This protein binds this small molecule.
Small molecule (SMILES): CCC1=C(C)C2=c3c(C)c(CC)c4n3[Fe]35n6c(c(C)c(CCC(=O)O)c6C6=[N+]3C(=CC=4)C(C)=C6CCC(=O)O)C=CC1=[N+]25

Binding-site contacts:
Ligand atom C4C contacts residue IMD1 of chain 1.D at 3.6 Å.
Ligand atom ND contacts residue HIS93 of chain 1.A at 3.3 Å (h-bond).
Ligand atom NC contacts residue HIS93 of chain 1.A at 3.3 Å.
Ligand atom C2B contacts residue VAL68 of chain 1.A at 3.7 Å (hydrophobic).
Ligand atom CBB contacts residue ILE75 of chain 1.A at 3.6 Å (hydrophobic).
Ligand atom CMD contacts residue LYS42 of chain 1.A at 3.4 Å.
Ligand atom CMD contacts residue HIS97 of chain 1.A at 3.6 Å.
Ligand atom O1D contacts residue ARG45 of chain 1.A at 3.6 Å (salt-bridge).
Ligand atom CAC contacts residue ILE99 of chain 1.A at 3.6 Å (hydrophobic).
Ligand atom O2A contacts residue LYS96 of chain 1.A at 3.0 Å (salt-bridge).
Ligand atom C3B contacts residue VAL68 of chain 1.A at 3.6 Å (hydrophobic).
Ligand atom FE contacts residue HIS93 of chain 1.A at 2.3 Å.
Ligand atom CAD contacts residue HIS97 of chain 1.A at 3.1 Å.
Ligand atom CGA contacts residue LYS96 of chain 1.A at 3.7 Å.
Ligand atom NB contacts residue HIS93 of chain 1.A at 2.9 Å (h-bond).
Ligand atom C1A contacts residue IMD1 of chain 1.D at 3.6 Å.
Ligand atom O1A contacts residue LYS96 of chain 1.A at 3.7 Å.
Ligand atom C4D contacts residue IMD1 of chain 1.D at 3.6 Å.
Ligand atom CMC contacts residue ILE107 of chain 1.A at 3.5 Å (hydrophobic).
Ligand atom CHD contacts residue PHE43 of chain 1.A at 3.7 Å (hydrophobic).
Ligand atom C3D contacts residue HIS97 of chain 1.A at 3.3 Å.
Ligand atom C2D contacts residue HIS97 of chain 1.A at 3.6 Å.
Ligand atom C1B contacts residue HIS93 of chain 1.A at 3.5 Å.
Ligand atom CBB contacts residue LEU89 of chain 1.A at 3.3 Å (hydrophobic).
Ligand atom CBD contacts residue ARG45 of chain 1.A at 3.5 Å.
Ligand atom ND contacts residue IMD1 of chain 1.D at 3.1 Å (h-bond).
Ligand atom C4B contacts residue VAL68 of chain 1.A at 3.6 Å (hydrophobic).
Ligand atom NA contacts residue IMD1 of chain 1.D at 2.9 Å (h-bond).
Ligand atom CBB contacts residue PHE138 of chain 1.A at 3.4 Å (hydrophobic).
Ligand atom NB contacts residue VAL68 of chain 1.A at 3.7 Å.
Ligand atom NA contacts residue HIS93 of chain 1.A at 2.9 Å (h-bond).
Ligand atom NC contacts residue IMD1 of chain 1.D at 3.1 Å.
Ligand atom CGD contacts residue ARG45 of chain 1.A at 3.6 Å.
Ligand atom O2A contacts residue HIS97 of chain 1.A at 2.9 Å (h-bond).
Ligand atom CHC contacts residue ILE99 of chain 1.A at 3.7 Å (hydrophobic).
Ligand atom CHA contacts residue HIS93 of chain 1.A at 3.7 Å.
Ligand atom FE contacts residue IMD1 of chain 1.D at 2.3 Å.
Ligand atom C4A contacts residue IMD1 of chain 1.D at 3.7 Å.
Ligand atom C4A contacts residue HIS93 of chain 1.A at 3.5 Å.
Ligand atom NB contacts residue IMD1 of chain 1.D at 3.2 Å (h-bond).

Sequence of chain 1.A:
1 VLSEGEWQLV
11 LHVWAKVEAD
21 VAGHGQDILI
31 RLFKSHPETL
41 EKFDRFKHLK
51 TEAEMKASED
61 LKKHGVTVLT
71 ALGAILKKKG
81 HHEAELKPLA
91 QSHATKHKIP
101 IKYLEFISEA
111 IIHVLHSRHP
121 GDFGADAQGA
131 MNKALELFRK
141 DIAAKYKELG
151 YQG